Binding-site contacts:
Ligand atom O3 contacts residue ASP25 of chain 2.A at 3.9 Å.
Ligand atom C2 contacts residue ASN50 of chain 2.A at 4.1 Å.
Ligand atom O2 contacts residue CA1 of chain 2.C at 2.7 Å.
Ligand atom O1 contacts residue ASN50 of chain 2.A at 2.6 Å (h-bond).
Ligand atom C3 contacts residue HIS251 of chain 2.A at 4.0 Å.
Ligand atom O4 contacts residue PHE176 of chain 2.A at 3.7 Å.
Ligand atom C2 contacts residue ASP25 of chain 2.A at 3.4 Å.
Ligand atom O3 contacts residue ASP252 of chain 2.A at 2.8 Å (salt-bridge).
Ligand atom O3 contacts residue MET161 of chain 2.A at 3.6 Å.
Ligand atom O5 contacts residue MET161 of chain 2.A at 4.2 Å.
Ligand atom C3 contacts residue ASP25 of chain 2.A at 3.4 Å.
Ligand atom O5 contacts residue PHE176 of chain 2.A at 4.1 Å.
Ligand atom O4 contacts residue ASN177 of chain 2.A at 4.2 Å.
Ligand atom C4 contacts residue GLU175 of chain 2.A at 3.4 Å.
Ligand atom C5 contacts residue ASN169 of chain 2.A at 3.8 Å.
Ligand atom O5 contacts residue GLU175 of chain 2.A at 2.7 Å (salt-bridge).
Ligand atom C5 contacts residue MET161 of chain 2.A at 3.6 Å (hydrophobic).
Ligand atom C3 contacts residue ASP252 of chain 2.A at 3.4 Å.
Ligand atom O2 contacts residue ASP26 of chain 2.A at 3.4 Å (salt-bridge).
Ligand atom C3 contacts residue MET161 of chain 2.A at 3.8 Å (hydrophobic).
Ligand atom C4 contacts residue MET161 of chain 2.A at 3.8 Å (hydrophobic).
Ligand atom O2 contacts residue ASP25 of chain 2.A at 2.8 Å (salt-bridge).
Ligand atom C2 contacts residue CA1 of chain 2.C at 3.8 Å.
Ligand atom C3 contacts residue CA1 of chain 2.C at 3.8 Å.
Ligand atom O4 contacts residue GLU175 of chain 2.A at 4.0 Å.
Ligand atom C1 contacts residue ASN50 of chain 2.A at 3.7 Å.
Ligand atom O5 contacts residue LEU200 of chain 2.A at 3.9 Å.
Ligand atom C3 contacts residue ASN177 of chain 2.A at 4.0 Å.
Ligand atom C5 contacts residue GLU175 of chain 2.A at 3.4 Å.
Ligand atom C1 contacts residue PHE176 of chain 2.A at 4.2 Å (hydrophobic).
Ligand atom O2 contacts residue ASN50 of chain 2.A at 2.9 Å (h-bond).
Ligand atom O5 contacts residue ASN169 of chain 2.A at 2.7 Å (h-bond).
Ligand atom C5 contacts residue HIS251 of chain 2.A at 3.6 Å.
Ligand atom O3 contacts residue THR135 of chain 2.A at 3.1 Å (h-bond).
Ligand atom O3 contacts residue ASN177 of chain 2.A at 3.0 Å (h-bond).
Ligand atom O3 contacts residue CA1 of chain 2.C at 2.7 Å.
Ligand atom O2 contacts residue ASP252 of chain 2.A at 3.5 Å (salt-bridge).
Ligand atom C2 contacts residue HIS251 of chain 2.A at 4.2 Å.
Ligand atom O1 contacts residue PHE176 of chain 2.A at 3.5 Å.
Ligand atom C4 contacts residue ASN177 of chain 2.A at 3.8 Å.

Sequence of chain 2.A:
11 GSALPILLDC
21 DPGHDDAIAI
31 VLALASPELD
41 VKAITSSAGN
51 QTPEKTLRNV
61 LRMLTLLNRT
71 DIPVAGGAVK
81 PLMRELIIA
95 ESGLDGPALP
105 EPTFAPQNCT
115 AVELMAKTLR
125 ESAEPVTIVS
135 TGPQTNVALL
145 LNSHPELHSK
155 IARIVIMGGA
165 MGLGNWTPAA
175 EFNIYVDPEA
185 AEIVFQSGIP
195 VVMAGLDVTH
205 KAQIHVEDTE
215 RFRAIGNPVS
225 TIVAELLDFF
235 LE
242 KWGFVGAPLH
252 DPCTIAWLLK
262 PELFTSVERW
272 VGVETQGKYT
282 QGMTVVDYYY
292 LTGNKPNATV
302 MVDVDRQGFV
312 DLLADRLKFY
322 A

A protein and the small-molecule ligand that binds it are described below.
Small molecule (SMILES): OC[C@H]1O[C@H](O)[C@H](O)[C@@H]1O